This small molecule binds to this protein.
Small molecule (SMILES): CSCC[C@H](NC(=O)CN)C(=O)N[C@@H](CC1=c2ccccc2=NC1)C(=O)N[C@@H](CCCN=C(N)N)C(=O)N[C@@H](Cc1ccccc1)C(=O)N[C@@H](Cc1ccc(O)cc1)C(=O)N[C@H](C(=O)N[C@@H](CCC(=O)O)C(=O)N[C@@H](CC(=O)O)C(=O)N[C@@H](CO)C(=O)N1CCC[C@H]1C(=O)NCC(=O)N[C@@H](CC(C)C)C(=O)N[C@@H](CCCCN)C(=O)N[C@H](C=O)C(C)C)[C@@H](C)O

Binding-site contacts:
Ligand atom CG contacts residue HIS132 of chain 1.O at 3.5 Å.
Ligand atom CB contacts residue HIS132 of chain 1.O at 3.4 Å.
Ligand atom CA contacts residue ARG134 of chain 1.O at 4.0 Å.
Ligand atom N contacts residue ARG134 of chain 1.O at 3.8 Å.
Ligand atom O contacts residue ARG134 of chain 1.O at 3.5 Å.
Ligand atom CD2 contacts residue HIS132 of chain 1.O at 3.8 Å.
Ligand atom CE3 contacts residue HIS132 of chain 1.O at 4.1 Å.
Ligand atom NZ contacts residue GLN180 of chain 1.HC at 3.5 Å (h-bond).
Ligand atom CE contacts residue GLN180 of chain 1.HC at 4.5 Å.
Ligand atom CD1 contacts residue HIS132 of chain 1.O at 4.2 Å.
Ligand atom CA contacts residue ARG134 of chain 1.O at 4.0 Å.
Ligand atom CB contacts residue ARG134 of chain 1.O at 4.5 Å.
Ligand atom C contacts residue ARG134 of chain 1.O at 3.5 Å.
Ligand atom CG contacts residue ARG134 of chain 1.O at 3.7 Å.
Ligand atom CD contacts residue GLN180 of chain 1.HC at 4.4 Å.
Ligand atom N contacts residue ARG134 of chain 1.O at 4.3 Å.
Ligand atom SD contacts residue ARG134 of chain 1.O at 4.5 Å.

Sequence of chain 1.O:
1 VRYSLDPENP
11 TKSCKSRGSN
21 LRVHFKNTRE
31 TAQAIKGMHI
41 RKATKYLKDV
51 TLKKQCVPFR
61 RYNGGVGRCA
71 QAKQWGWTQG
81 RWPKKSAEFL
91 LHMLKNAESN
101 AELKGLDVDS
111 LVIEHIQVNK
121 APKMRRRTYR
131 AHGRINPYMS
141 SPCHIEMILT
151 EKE

Sequence of chain 1.HC:
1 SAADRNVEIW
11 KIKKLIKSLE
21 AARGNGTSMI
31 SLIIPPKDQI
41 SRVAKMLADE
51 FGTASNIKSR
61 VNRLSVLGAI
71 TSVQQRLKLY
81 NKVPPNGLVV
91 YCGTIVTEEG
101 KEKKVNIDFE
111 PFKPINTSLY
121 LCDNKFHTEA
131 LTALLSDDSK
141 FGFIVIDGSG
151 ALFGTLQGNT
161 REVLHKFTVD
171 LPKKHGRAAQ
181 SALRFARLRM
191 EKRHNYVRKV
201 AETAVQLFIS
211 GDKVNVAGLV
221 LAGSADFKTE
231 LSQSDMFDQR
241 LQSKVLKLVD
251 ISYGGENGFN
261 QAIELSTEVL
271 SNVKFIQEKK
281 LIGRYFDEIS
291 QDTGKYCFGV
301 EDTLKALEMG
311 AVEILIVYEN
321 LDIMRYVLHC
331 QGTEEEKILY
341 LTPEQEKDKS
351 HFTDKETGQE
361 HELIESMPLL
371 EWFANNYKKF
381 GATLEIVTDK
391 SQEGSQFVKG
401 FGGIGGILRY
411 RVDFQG